The small molecule below binds the protein below.
Small molecule (SMILES): CNCc1ccccc1OCc1ccc2ccc(N)nc2c1

Sequence of chain 2.A:
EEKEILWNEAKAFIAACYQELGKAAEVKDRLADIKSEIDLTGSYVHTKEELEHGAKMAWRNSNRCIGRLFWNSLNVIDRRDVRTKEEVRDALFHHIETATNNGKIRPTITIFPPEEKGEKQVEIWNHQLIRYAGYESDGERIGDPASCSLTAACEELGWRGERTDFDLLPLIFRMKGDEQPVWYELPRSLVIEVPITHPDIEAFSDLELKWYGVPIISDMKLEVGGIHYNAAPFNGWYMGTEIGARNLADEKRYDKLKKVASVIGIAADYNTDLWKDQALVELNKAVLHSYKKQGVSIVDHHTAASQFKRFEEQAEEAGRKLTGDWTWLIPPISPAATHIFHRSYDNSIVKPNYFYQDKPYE

Binding-site contacts:
Ligand atom C23 contacts residue GLN129 of chain 2.A at 3.1 Å.
Ligand atom C09 contacts residue GLU243 of chain 2.A at 3.4 Å.
Ligand atom C10 contacts residue HEM1 of chain 2.B at 3.8 Å.
Ligand atom C11 contacts residue HEM1 of chain 2.B at 3.8 Å.
Ligand atom C27 contacts residue ASP220 of chain 2.A at 3.0 Å.
Ligand atom C02 contacts residue HEM1 of chain 2.B at 3.6 Å.
Ligand atom C22 contacts residue ARG132 of chain 2.A at 4.0 Å.
Ligand atom C05 contacts residue ILE218 of chain 2.A at 3.8 Å (hydrophobic).
Ligand atom C09 contacts residue HEM1 of chain 2.B at 3.6 Å.
Ligand atom N02 contacts residue HEM1 of chain 2.B at 3.6 Å.
Ligand atom C27 contacts residue ILE218 of chain 2.A at 3.6 Å (hydrophobic).
Ligand atom C10 contacts residue GLU243 of chain 2.A at 3.5 Å.
Ligand atom N02 contacts residue PRO216 of chain 2.A at 4.0 Å.
Ligand atom C05 contacts residue HEM1 of chain 2.B at 3.7 Å.
Ligand atom N02 contacts residue GLU243 of chain 2.A at 2.7 Å (salt-bridge).
Ligand atom C24 contacts residue GLN129 of chain 2.A at 3.9 Å.
Ligand atom C02 contacts residue TRP238 of chain 2.A at 3.8 Å (hydrophobic).
Ligand atom O12 contacts residue HEM1 of chain 2.B at 3.3 Å (h-bond).
Ligand atom C06 contacts residue PHE235 of chain 2.A at 3.9 Å (hydrophobic).
Ligand atom C07 contacts residue HEM1 of chain 2.B at 3.5 Å.
Ligand atom C25 contacts residue ILE218 of chain 2.A at 3.9 Å (hydrophobic).
Ligand atom N02 contacts residue TRP238 of chain 2.A at 2.6 Å (h-bond).
Ligand atom C04 contacts residue HEM1 of chain 2.B at 3.4 Å.
Ligand atom C08 contacts residue HEM1 of chain 2.B at 3.8 Å.
Ligand atom C26 contacts residue ILE218 of chain 2.A at 3.8 Å (hydrophobic).
Ligand atom C06 contacts residue HEM1 of chain 2.B at 3.4 Å.
Ligand atom C29 contacts residue MET221 of chain 2.A at 3.9 Å (hydrophobic).
Ligand atom N02 contacts residue TYR239 of chain 2.A at 3.5 Å.
Ligand atom C22 contacts residue GLN129 of chain 2.A at 3.5 Å.
Ligand atom N28 contacts residue HEM1 of chain 2.B at 3.3 Å (h-bond).
Ligand atom C03 contacts residue HEM1 of chain 2.B at 3.2 Å.
Ligand atom N28 contacts residue ASP220 of chain 2.A at 3.7 Å.
Ligand atom N02 contacts residue MET240 of chain 2.A at 3.9 Å.
Ligand atom N01 contacts residue GLU243 of chain 2.A at 2.7 Å (salt-bridge).
Ligand atom C02 contacts residue GLU243 of chain 2.A at 3.5 Å.
Ligand atom N01 contacts residue HEM1 of chain 2.B at 3.7 Å.
Ligand atom C21 contacts residue ASP220 of chain 2.A at 3.7 Å.
Ligand atom C06 contacts residue ILE218 of chain 2.A at 3.6 Å (hydrophobic).
Ligand atom C29 contacts residue ASP220 of chain 2.A at 3.1 Å.
Ligand atom C07 contacts residue ILE218 of chain 2.A at 3.6 Å (hydrophobic).